Binding-site contacts:
Ligand atom O7 contacts residue SER187 of chain 1.B at 4.3 Å.
Ligand atom C3 contacts residue ASN184 of chain 1.B at 3.8 Å.
Ligand atom C2 contacts residue ASN184 of chain 1.B at 2.5 Å.
Ligand atom O7 contacts residue ASN184 of chain 1.B at 3.6 Å.
Ligand atom O6 contacts residue ASN120 of chain 1.B at 4.2 Å.
Ligand atom C8 contacts residue TRP185 of chain 1.B at 4.1 Å (hydrophobic).
Ligand atom N2 contacts residue ASN184 of chain 1.B at 3.1 Å (h-bond).
Ligand atom C8 contacts residue ASN184 of chain 1.B at 3.2 Å.
Ligand atom C4 contacts residue ASN184 of chain 1.B at 4.1 Å.
Ligand atom C5 contacts residue ASN184 of chain 1.B at 3.4 Å.
Ligand atom C6 contacts residue ASN184 of chain 1.B at 3.4 Å.
Ligand atom C7 contacts residue ASN184 of chain 1.B at 3.2 Å.
Ligand atom C1 contacts residue ASN184 of chain 1.B at 1.4 Å.
Ligand atom C8 contacts residue VAL107 of chain 1.B at 4.4 Å (hydrophobic).
Ligand atom C8 contacts residue ALA188 of chain 1.B at 4.4 Å (hydrophobic).
Ligand atom O5 contacts residue ASN184 of chain 1.B at 2.5 Å (h-bond).
Ligand atom C6 contacts residue ASN120 of chain 1.B at 4.2 Å.

Sequence of chain 1.B:
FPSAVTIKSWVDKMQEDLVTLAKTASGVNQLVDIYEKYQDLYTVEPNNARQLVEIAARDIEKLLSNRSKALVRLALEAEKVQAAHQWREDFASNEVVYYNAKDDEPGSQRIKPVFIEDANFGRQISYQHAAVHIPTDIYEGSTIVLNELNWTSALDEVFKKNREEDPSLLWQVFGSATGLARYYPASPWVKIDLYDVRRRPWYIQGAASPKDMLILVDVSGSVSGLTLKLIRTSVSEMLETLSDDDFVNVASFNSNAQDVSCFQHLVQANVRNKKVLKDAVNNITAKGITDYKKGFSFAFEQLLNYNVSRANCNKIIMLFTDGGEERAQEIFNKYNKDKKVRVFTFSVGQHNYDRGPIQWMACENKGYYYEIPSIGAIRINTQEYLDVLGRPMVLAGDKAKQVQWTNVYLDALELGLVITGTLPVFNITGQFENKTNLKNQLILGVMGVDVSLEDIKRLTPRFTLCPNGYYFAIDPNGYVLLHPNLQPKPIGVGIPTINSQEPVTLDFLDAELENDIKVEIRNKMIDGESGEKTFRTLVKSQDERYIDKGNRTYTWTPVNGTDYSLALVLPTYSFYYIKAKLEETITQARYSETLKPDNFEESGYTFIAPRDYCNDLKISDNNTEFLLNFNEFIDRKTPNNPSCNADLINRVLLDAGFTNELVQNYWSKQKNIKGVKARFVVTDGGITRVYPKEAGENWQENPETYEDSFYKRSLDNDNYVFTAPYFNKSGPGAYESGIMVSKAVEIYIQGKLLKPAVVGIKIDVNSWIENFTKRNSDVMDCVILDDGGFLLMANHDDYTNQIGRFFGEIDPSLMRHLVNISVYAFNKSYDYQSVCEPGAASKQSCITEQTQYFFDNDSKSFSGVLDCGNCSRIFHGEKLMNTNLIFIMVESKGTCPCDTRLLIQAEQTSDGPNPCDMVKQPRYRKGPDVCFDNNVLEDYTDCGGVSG

The protein below binds the small molecule below.
Small molecule (SMILES): CC(=O)N[C@H]1[C@H](O[C@H]2[C@H](O)[C@@H](NC(C)=O)CO[C@@H]2CO)O[C@H](CO)[C@@H](O[C@@H]2O[C@H](CO)[C@@H](O)[C@H](O)[C@H]2NC(C)=O)[C@@H]1O